Binding-site contacts:
Ligand atom C7 contacts residue GLY150 of chain 28.E at 3.0 Å.
Ligand atom O6 contacts residue HIS148 of chain 28.E at 3.8 Å.
Ligand atom O5 contacts residue MET151 of chain 28.E at 3.9 Å.
Ligand atom N2 contacts residue GLY150 of chain 28.E at 3.4 Å (h-bond).
Ligand atom C5 contacts residue ASP161 of chain 28.E at 4.5 Å.
Ligand atom C1 contacts residue GLY150 of chain 28.E at 4.0 Å.
Ligand atom C2 contacts residue MET151 of chain 28.E at 4.2 Å (hydrophobic).
Ligand atom C1 contacts residue ASN154 of chain 28.E at 1.4 Å.
Ligand atom O4 contacts residue ASP161 of chain 28.E at 4.0 Å.
Ligand atom O5 contacts residue THR156 of chain 28.E at 3.8 Å.
Ligand atom C4 contacts residue ASP161 of chain 28.E at 4.0 Å.
Ligand atom C7 contacts residue ASN154 of chain 28.E at 3.7 Å.
Ligand atom O5 contacts residue ASN157 of chain 28.E at 4.0 Å.
Ligand atom C8 contacts residue ASN157 of chain 28.E at 3.6 Å.
Ligand atom N2 contacts residue ASN154 of chain 28.E at 2.9 Å (h-bond).
Ligand atom C2 contacts residue ASN154 of chain 28.E at 2.4 Å.
Ligand atom C6 contacts residue THR156 of chain 28.E at 3.9 Å.
Ligand atom O6 contacts residue MET151 of chain 28.E at 4.3 Å.
Ligand atom C4 contacts residue ASN154 of chain 28.E at 4.2 Å.
Ligand atom C5 contacts residue THR156 of chain 28.E at 3.8 Å.
Ligand atom C8 contacts residue GLY150 of chain 28.E at 3.7 Å.
Ligand atom C2 contacts residue GLY150 of chain 28.E at 3.7 Å.
Ligand atom O5 contacts residue THR156 of chain 28.E at 3.8 Å.
Ligand atom C5 contacts residue ASN154 of chain 28.E at 3.6 Å.
Ligand atom C6 contacts residue THR156 of chain 28.E at 3.6 Å.
Ligand atom C5 contacts residue MET151 of chain 28.E at 3.9 Å (hydrophobic).
Ligand atom O6 contacts residue THR156 of chain 28.E at 4.4 Å.
Ligand atom C3 contacts residue ASN154 of chain 28.E at 3.8 Å.
Ligand atom C3 contacts residue MET151 of chain 28.E at 4.0 Å (hydrophobic).
Ligand atom C1 contacts residue MET151 of chain 28.E at 4.2 Å (hydrophobic).
Ligand atom O7 contacts residue HIS148 of chain 28.E at 3.6 Å (h-bond).
Ligand atom C4 contacts residue MET151 of chain 28.E at 3.9 Å (hydrophobic).
Ligand atom O5 contacts residue ASN154 of chain 28.E at 2.3 Å (h-bond).
Ligand atom C6 contacts residue ASP161 of chain 28.E at 3.6 Å.
Ligand atom O7 contacts residue GLY150 of chain 28.E at 2.9 Å (h-bond).
Ligand atom C5 contacts residue THR156 of chain 28.E at 3.9 Å.
Ligand atom O7 contacts residue ASN154 of chain 28.E at 4.2 Å.
Ligand atom C6 contacts residue ASN157 of chain 28.E at 3.3 Å.
Ligand atom C1 contacts residue THR156 of chain 28.E at 4.0 Å.

Sequence of chain 28.E:
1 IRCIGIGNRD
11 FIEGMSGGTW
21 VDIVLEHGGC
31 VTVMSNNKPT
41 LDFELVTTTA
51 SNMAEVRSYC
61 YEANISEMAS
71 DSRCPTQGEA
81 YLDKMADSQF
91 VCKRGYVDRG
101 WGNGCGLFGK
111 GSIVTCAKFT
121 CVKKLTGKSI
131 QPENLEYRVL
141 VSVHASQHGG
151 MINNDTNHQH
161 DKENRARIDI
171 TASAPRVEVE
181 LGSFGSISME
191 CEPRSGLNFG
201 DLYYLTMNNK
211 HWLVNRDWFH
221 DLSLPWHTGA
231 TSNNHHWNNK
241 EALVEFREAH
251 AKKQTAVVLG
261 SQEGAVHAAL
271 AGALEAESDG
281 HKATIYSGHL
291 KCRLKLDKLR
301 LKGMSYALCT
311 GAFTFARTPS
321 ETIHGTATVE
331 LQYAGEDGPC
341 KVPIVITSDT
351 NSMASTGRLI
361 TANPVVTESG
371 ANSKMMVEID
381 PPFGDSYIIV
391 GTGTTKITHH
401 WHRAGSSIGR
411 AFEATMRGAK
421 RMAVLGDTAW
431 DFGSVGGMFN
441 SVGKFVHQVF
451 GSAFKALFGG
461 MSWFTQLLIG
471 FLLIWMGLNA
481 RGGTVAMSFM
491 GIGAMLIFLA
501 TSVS

The small molecule below binds the protein below.
Small molecule (SMILES): CC(=O)N[C@H]1[C@H](O[C@H]2[C@H](O)[C@@H](NC(C)=O)CO[C@@H]2CO[C@@H]2O[C@@H](C)[C@@H](O)[C@@H](O)[C@@H]2O)O[C@H](CO)[C@@H](O)[C@@H]1O